Sequence of chain 1.A:
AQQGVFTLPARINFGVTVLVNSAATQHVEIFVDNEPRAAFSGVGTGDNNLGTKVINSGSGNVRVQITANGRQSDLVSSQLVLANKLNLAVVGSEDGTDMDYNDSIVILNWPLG

Binding-site contacts:
Ligand atom O3 contacts residue ASP100 of chain 1.A at 2.9 Å (salt-bridge).
Ligand atom C6 contacts residue THR45 of chain 1.A at 3.8 Å.
Ligand atom C4 contacts residue CA1 of chain 1.D at 3.4 Å.
Ligand atom O4 contacts residue ASP103 of chain 1.A at 3.8 Å.
Ligand atom C2 contacts residue CA1 of chain 1.C at 3.3 Å.
Ligand atom C2 contacts residue ASP95 of chain 1.A at 3.4 Å.
Ligand atom C3 contacts residue ASP98 of chain 1.A at 3.2 Å.
Ligand atom O4 contacts residue ASP100 of chain 1.A at 4.1 Å.
Ligand atom C3 contacts residue CA1 of chain 1.C at 3.4 Å.
Ligand atom C5 contacts residue GLY113 of chain 1.B at 4.2 Å.
Ligand atom C1 contacts residue ALA23 of chain 1.A at 4.1 Å (hydrophobic).
Ligand atom O3 contacts residue ASP103 of chain 1.A at 3.0 Å (salt-bridge).
Ligand atom O2 contacts residue ASP98 of chain 1.A at 3.7 Å.
Ligand atom O3 contacts residue CA1 of chain 1.C at 2.5 Å.
Ligand atom C4 contacts residue ASP98 of chain 1.A at 3.9 Å.
Ligand atom C2 contacts residue SER22 of chain 1.A at 3.6 Å.
Ligand atom O3 contacts residue CA1 of chain 1.D at 2.5 Å.
Ligand atom C1 contacts residue SER22 of chain 1.A at 3.4 Å.
Ligand atom O2 contacts residue CA1 of chain 1.C at 2.5 Å.
Ligand atom C2 contacts residue ASP103 of chain 1.A at 3.3 Å.
Ligand atom O2 contacts residue GLY96 of chain 1.A at 4.0 Å.
Ligand atom O2 contacts residue ASP103 of chain 1.A at 3.2 Å (salt-bridge).
Ligand atom O2 contacts residue ASP95 of chain 1.A at 2.6 Å (salt-bridge).
Ligand atom O4 contacts residue GLY113 of chain 1.B at 2.6 Å (h-bond).
Ligand atom C4 contacts residue GLY113 of chain 1.B at 3.4 Å.
Ligand atom C1 contacts residue ASP95 of chain 1.A at 3.6 Å.
Ligand atom O3 contacts residue ASP98 of chain 1.A at 2.6 Å (salt-bridge).
Ligand atom O4 contacts residue SER22 of chain 1.A at 3.5 Å.
Ligand atom C6 contacts residue ALA23 of chain 1.A at 3.7 Å (hydrophobic).
Ligand atom O2 contacts residue GLU94 of chain 1.A at 3.4 Å (salt-bridge).
Ligand atom C3 contacts residue CA1 of chain 1.D at 3.4 Å.
Ligand atom O1 contacts residue ASP95 of chain 1.A at 4.1 Å.
Ligand atom O4 contacts residue ASN21 of chain 1.A at 3.0 Å (h-bond).
Ligand atom C2 contacts residue CA1 of chain 1.D at 3.8 Å.
Ligand atom O5 contacts residue SER22 of chain 1.A at 3.4 Å (h-bond).
Ligand atom O4 contacts residue CA1 of chain 1.D at 2.5 Å.
Ligand atom O5 contacts residue ALA23 of chain 1.A at 3.1 Å (h-bond).
Ligand atom C5 contacts residue ALA23 of chain 1.A at 4.0 Å (hydrophobic).
Ligand atom C6 contacts residue GLY113 of chain 1.B at 3.7 Å.
Ligand atom C3 contacts residue ASP103 of chain 1.A at 3.7 Å.

The small molecule below binds the protein below.
Small molecule (SMILES): CO[C@@H]1O[C@@H](C)[C@@H](O)[C@@H](O)[C@@H]1O

Sequence of chain 1.B:
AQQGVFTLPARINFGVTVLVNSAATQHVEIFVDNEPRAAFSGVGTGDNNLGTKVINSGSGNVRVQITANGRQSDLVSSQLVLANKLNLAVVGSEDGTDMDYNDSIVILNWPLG